The small molecule below binds the protein below.
Small molecule (SMILES): CC(=O)N[C@H]1[C@H](O[C@H]2[C@H](O)[C@@H](NC(C)=O)CO[C@@H]2CO)O[C@H](CO)[C@@H](O[C@@H]2O[C@H](CO)[C@@H](O)[C@H](O)[C@@H]2O)[C@@H]1O

Binding-site contacts:
Ligand atom C1 contacts residue ASN285 of chain 1.D at 1.4 Å.
Ligand atom N2 contacts residue ASN285 of chain 1.D at 2.8 Å (h-bond).
Ligand atom O7 contacts residue VAL297 of chain 1.D at 4.5 Å.
Ligand atom C5 contacts residue ASN285 of chain 1.D at 3.7 Å.
Ligand atom C2 contacts residue ASN285 of chain 1.D at 2.5 Å.
Ligand atom C8 contacts residue ASN285 of chain 1.D at 3.9 Å.
Ligand atom C3 contacts residue VAL297 of chain 1.D at 4.3 Å (hydrophobic).
Ligand atom C2 contacts residue VAL297 of chain 1.D at 4.5 Å (hydrophobic).
Ligand atom O5 contacts residue ASN285 of chain 1.D at 2.5 Å (h-bond).
Ligand atom C4 contacts residue ASN285 of chain 1.D at 4.3 Å.
Ligand atom C3 contacts residue ASN285 of chain 1.D at 3.8 Å.
Ligand atom N2 contacts residue VAL297 of chain 1.D at 3.9 Å.
Ligand atom C7 contacts residue ASN285 of chain 1.D at 3.7 Å.
Ligand atom O7 contacts residue ASN45 of chain 1.D at 4.3 Å.

Sequence of chain 1.D:
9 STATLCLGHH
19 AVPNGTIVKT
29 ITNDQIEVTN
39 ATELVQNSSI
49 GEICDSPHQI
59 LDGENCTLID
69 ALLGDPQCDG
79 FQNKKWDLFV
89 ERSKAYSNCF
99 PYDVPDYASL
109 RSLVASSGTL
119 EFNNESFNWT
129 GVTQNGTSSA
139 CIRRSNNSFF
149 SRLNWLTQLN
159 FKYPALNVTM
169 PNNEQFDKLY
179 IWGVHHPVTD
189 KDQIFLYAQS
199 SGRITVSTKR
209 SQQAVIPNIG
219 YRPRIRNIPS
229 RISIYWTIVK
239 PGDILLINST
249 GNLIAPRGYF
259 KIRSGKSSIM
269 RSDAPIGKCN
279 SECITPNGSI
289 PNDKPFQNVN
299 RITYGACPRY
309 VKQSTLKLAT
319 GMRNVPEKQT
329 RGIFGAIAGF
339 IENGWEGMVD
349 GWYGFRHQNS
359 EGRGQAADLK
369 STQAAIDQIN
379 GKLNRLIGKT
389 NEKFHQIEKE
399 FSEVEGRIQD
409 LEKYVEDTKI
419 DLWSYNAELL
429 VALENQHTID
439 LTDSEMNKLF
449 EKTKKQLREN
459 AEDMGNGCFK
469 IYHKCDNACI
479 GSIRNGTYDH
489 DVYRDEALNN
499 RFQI